Sequence of chain 58.E:
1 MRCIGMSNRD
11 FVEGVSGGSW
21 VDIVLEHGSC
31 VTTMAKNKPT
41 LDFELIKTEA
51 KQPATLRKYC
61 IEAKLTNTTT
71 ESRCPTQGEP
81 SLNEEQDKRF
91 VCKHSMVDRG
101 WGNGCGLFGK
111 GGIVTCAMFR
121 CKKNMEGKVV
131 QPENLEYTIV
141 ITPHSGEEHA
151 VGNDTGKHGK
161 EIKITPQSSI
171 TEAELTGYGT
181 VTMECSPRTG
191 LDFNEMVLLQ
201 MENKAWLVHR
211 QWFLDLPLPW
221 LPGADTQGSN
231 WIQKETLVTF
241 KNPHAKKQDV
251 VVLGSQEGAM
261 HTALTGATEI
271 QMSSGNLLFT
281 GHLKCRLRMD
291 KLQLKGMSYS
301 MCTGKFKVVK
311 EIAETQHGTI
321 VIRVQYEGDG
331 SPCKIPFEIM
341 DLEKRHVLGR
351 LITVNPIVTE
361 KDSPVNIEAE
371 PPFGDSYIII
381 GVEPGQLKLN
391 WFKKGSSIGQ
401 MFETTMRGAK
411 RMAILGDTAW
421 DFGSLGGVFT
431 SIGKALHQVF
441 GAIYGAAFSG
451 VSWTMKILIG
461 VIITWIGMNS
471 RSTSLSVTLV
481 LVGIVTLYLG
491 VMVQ

Binding-site contacts:
Ligand atom C6 contacts residue HIS158 of chain 58.E at 4.4 Å.
Ligand atom O3 contacts residue HIS149 of chain 58.E at 4.1 Å.
Ligand atom O5 contacts residue THR155 of chain 58.E at 3.7 Å.
Ligand atom C6 contacts residue LYS157 of chain 58.E at 4.2 Å.
Ligand atom C8 contacts residue GLY102 of chain 34.E at 4.2 Å.
Ligand atom C3 contacts residue ASN153 of chain 58.E at 3.8 Å.
Ligand atom C7 contacts residue ASN153 of chain 58.E at 3.5 Å.
Ligand atom O6 contacts residue HIS158 of chain 58.E at 3.8 Å.
Ligand atom C5 contacts residue THR155 of chain 58.E at 3.9 Å.
Ligand atom N2 contacts residue ASN153 of chain 58.E at 2.9 Å (h-bond).
Ligand atom O5 contacts residue HIS158 of chain 58.E at 3.1 Å.
Ligand atom C2 contacts residue HIS149 of chain 58.E at 3.6 Å.
Ligand atom O7 contacts residue THR155 of chain 58.E at 4.1 Å.
Ligand atom O5 contacts residue GLY156 of chain 58.E at 4.3 Å.
Ligand atom N2 contacts residue HIS149 of chain 58.E at 3.4 Å.
Ligand atom C6 contacts residue THR155 of chain 58.E at 4.4 Å.
Ligand atom O6 contacts residue LYS157 of chain 58.E at 4.2 Å.
Ligand atom O5 contacts residue ASN153 of chain 58.E at 2.4 Å (h-bond).
Ligand atom C5 contacts residue HIS158 of chain 58.E at 4.3 Å.
Ligand atom C1 contacts residue HIS149 of chain 58.E at 4.2 Å.
Ligand atom C1 contacts residue ASN153 of chain 58.E at 1.4 Å.
Ligand atom C1 contacts residue THR155 of chain 58.E at 3.9 Å.
Ligand atom C1 contacts residue HIS158 of chain 58.E at 3.8 Å.
Ligand atom O7 contacts residue ASN153 of chain 58.E at 3.8 Å.
Ligand atom C2 contacts residue ASN153 of chain 58.E at 2.5 Å.
Ligand atom C4 contacts residue ASN153 of chain 58.E at 4.2 Å.
Ligand atom C5 contacts residue ASN153 of chain 58.E at 3.7 Å.

Sequence of chain 34.E:
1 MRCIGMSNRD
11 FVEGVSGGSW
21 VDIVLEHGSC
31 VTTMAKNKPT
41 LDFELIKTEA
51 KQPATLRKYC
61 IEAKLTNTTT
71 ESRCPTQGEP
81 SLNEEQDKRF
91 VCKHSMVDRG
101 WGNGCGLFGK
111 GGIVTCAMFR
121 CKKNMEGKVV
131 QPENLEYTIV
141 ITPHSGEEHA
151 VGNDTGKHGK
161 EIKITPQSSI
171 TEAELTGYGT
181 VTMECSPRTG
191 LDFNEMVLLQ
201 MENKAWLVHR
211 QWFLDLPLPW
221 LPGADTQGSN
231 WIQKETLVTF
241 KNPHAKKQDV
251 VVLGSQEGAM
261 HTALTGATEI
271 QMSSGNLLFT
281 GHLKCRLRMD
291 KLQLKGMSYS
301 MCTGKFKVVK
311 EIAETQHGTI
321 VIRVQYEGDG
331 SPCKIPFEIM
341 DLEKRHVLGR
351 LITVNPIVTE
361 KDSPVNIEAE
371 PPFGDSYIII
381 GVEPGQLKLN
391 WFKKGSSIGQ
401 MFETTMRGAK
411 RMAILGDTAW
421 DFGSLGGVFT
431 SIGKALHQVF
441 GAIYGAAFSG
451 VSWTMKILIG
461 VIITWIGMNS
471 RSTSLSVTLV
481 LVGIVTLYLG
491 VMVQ

The protein below binds the small molecule below.
Small molecule (SMILES): CC(=O)N[C@@H]1[C@@H](O)[C@H](O)[C@@H](CO)O[C@H]1O